Sequence of chain 1.E:
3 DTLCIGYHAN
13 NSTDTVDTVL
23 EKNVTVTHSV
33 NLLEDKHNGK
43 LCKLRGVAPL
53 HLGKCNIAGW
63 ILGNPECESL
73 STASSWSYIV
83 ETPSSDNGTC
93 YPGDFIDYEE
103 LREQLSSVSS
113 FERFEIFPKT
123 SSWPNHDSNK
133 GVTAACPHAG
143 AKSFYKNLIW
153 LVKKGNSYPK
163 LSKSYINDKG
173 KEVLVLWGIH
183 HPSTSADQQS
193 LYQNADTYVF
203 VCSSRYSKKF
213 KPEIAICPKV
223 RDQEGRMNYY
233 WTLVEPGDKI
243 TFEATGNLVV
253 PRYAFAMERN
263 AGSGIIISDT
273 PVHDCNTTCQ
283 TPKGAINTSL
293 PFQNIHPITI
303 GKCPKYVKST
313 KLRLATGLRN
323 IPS

Binding-site contacts:
Ligand atom O8 contacts residue TYR93 of chain 1.E at 2.9 Å (h-bond).
Ligand atom O1A contacts residue ALA136 of chain 1.E at 2.8 Å (h-bond).
Ligand atom O1B contacts residue GLN225 of chain 1.E at 3.0 Å (h-bond).
Ligand atom C11 contacts residue VAL134 of chain 1.E at 3.9 Å (hydrophobic).
Ligand atom C1 contacts residue ALA136 of chain 1.E at 3.8 Å (hydrophobic).
Ligand atom O4 contacts residue LYS144 of chain 1.E at 3.6 Å.
Ligand atom O1B contacts residue THR135 of chain 1.E at 2.8 Å (h-bond).
Ligand atom O8 contacts residue TRP152 of chain 1.E at 3.9 Å.
Ligand atom C11 contacts residue TRP152 of chain 1.E at 3.7 Å (hydrophobic).
Ligand atom O9 contacts residue TYR93 of chain 1.E at 3.1 Å (h-bond).
Ligand atom O10 contacts residue LEU193 of chain 1.E at 3.3 Å.
Ligand atom C9 contacts residue TYR93 of chain 1.E at 3.6 Å (hydrophobic).
Ligand atom C3 contacts residue ASP224 of chain 1.E at 3.8 Å.
Ligand atom C8 contacts residue TYR93 of chain 1.E at 3.9 Å (hydrophobic).
Ligand atom C9 contacts residue HIS182 of chain 1.E at 3.6 Å.
Ligand atom C3 contacts residue LYS144 of chain 1.E at 3.4 Å.
Ligand atom O1A contacts residue THR135 of chain 1.E at 3.4 Å (h-bond).
Ligand atom C3 contacts residue ASP189 of chain 1.E at 3.9 Å.
Ligand atom O3 contacts residue LYS221 of chain 1.E at 2.7 Å (salt-bridge).
Ligand atom O9 contacts residue HIS182 of chain 1.E at 3.3 Å (h-bond).
Ligand atom C5 contacts residue VAL134 of chain 1.E at 3.9 Å (hydrophobic).
Ligand atom C4 contacts residue VAL134 of chain 1.E at 3.6 Å (hydrophobic).
Ligand atom O4 contacts residue VAL134 of chain 1.E at 3.9 Å.
Ligand atom C8 contacts residue LEU193 of chain 1.E at 3.6 Å (hydrophobic).
Ligand atom C1 contacts residue THR135 of chain 1.E at 3.5 Å.
Ligand atom N5 contacts residue VAL134 of chain 1.E at 3.1 Å (h-bond).
Ligand atom O1A contacts residue LYS144 of chain 1.E at 3.7 Å.
Ligand atom O4 contacts residue ASP224 of chain 1.E at 2.6 Å (salt-bridge).
Ligand atom C1 contacts residue GLN225 of chain 1.E at 3.9 Å.
Ligand atom N2 contacts residue ASP189 of chain 1.E at 3.3 Å (salt-bridge).
Ligand atom C4 contacts residue ASP224 of chain 1.E at 3.4 Å.
Ligand atom C1 contacts residue ASP189 of chain 1.E at 3.8 Å.
Ligand atom C3 contacts residue LYS221 of chain 1.E at 3.8 Å.
Ligand atom O8 contacts residue GLN225 of chain 1.E at 2.9 Å (h-bond).
Ligand atom C10 contacts residue LYS132 of chain 1.E at 4.0 Å.
Ligand atom C4 contacts residue LYS144 of chain 1.E at 4.0 Å.
Ligand atom C11 contacts residue LYS132 of chain 1.E at 3.1 Å.
Ligand atom O3 contacts residue ASP224 of chain 1.E at 3.3 Å (salt-bridge).
Ligand atom O2 contacts residue LYS221 of chain 1.E at 3.9 Å.
Ligand atom C8 contacts residue SER192 of chain 1.E at 3.3 Å.

The protein below binds the small molecule below.
Small molecule (SMILES): CC(=O)N[C@H]1[C@H]([C@H](O)[C@H](O)CO)O[C@@](OC[C@H]2O[C@@H](O[C@H]3[C@H](O)[C@@H](NC(C)=O)CO[C@@H]3CO)[C@H](O)[C@@H](O)[C@H]2O)(C(=O)O)C[C@@H]1O